Binding-site contacts:
Ligand atom C2 contacts residue CYS382 of chain 1.C at 3.3 Å (hydrophobic).
Ligand atom C2 contacts residue GLN492 of chain 1.C at 3.0 Å.
Ligand atom C2 contacts residue NAD1 of chain 1.W at 3.1 Å.
Ligand atom C4 contacts residue NAD1 of chain 1.W at 3.6 Å.
Ligand atom P contacts residue GLY438 of chain 1.C at 3.7 Å.
Ligand atom C1' contacts residue NAD1 of chain 1.W at 3.5 Å.
Ligand atom N9 contacts residue NAD1 of chain 1.W at 3.7 Å.
Ligand atom C3' contacts residue ASP415 of chain 1.C at 3.2 Å.
Ligand atom C5' contacts residue ASP415 of chain 1.C at 3.8 Å.
Ligand atom O3P contacts residue GLY438 of chain 1.C at 2.6 Å (h-bond).
Ligand atom C4' contacts residue ASP415 of chain 1.C at 3.3 Å.
Ligand atom O2' contacts residue ARG373 of chain 1.C at 3.1 Å (salt-bridge).
Ligand atom O2P contacts residue SER439 of chain 1.C at 2.9 Å (h-bond).
Ligand atom C3' contacts residue ARG373 of chain 1.C at 3.6 Å.
Ligand atom N1 contacts residue GLN492 of chain 1.C at 3.1 Å (h-bond).
Ligand atom O2P contacts residue GLY438 of chain 1.C at 3.4 Å.
Ligand atom C2' contacts residue NAD1 of chain 1.W at 3.8 Å.
Ligand atom N1 contacts residue GLY493 of chain 1.C at 3.4 Å.
Ligand atom O1P contacts residue GLY417 of chain 1.C at 3.4 Å (h-bond).
Ligand atom O5' contacts residue GLY416 of chain 1.C at 3.3 Å.
Ligand atom C2' contacts residue ASP415 of chain 1.C at 3.2 Å.
Ligand atom O3' contacts residue SER119 of chain 1.C at 2.8 Å (h-bond).
Ligand atom O5' contacts residue GLY379 of chain 1.C at 3.7 Å.
Ligand atom C3' contacts residue SER119 of chain 1.C at 3.5 Å.
Ligand atom P contacts residue SER380 of chain 1.C at 3.8 Å.
Ligand atom O1P contacts residue GLY416 of chain 1.C at 3.3 Å.
Ligand atom O1P contacts residue GLY379 of chain 1.C at 3.8 Å.
Ligand atom N3 contacts residue NAD1 of chain 1.W at 3.1 Å.
Ligand atom O3P contacts residue MET437 of chain 1.C at 3.6 Å.
Ligand atom N7 contacts residue MET121 of chain 1.C at 3.7 Å.
Ligand atom O2' contacts residue ASP415 of chain 1.C at 2.4 Å (salt-bridge).
Ligand atom C2' contacts residue ARG373 of chain 1.C at 3.3 Å.
Ligand atom C8 contacts residue MET121 of chain 1.C at 3.3 Å (hydrophobic).
Ligand atom O2' contacts residue NAD1 of chain 1.W at 3.1 Å (h-bond).
Ligand atom O5' contacts residue ASP415 of chain 1.C at 3.5 Å (salt-bridge).
Ligand atom O3' contacts residue ASP415 of chain 1.C at 2.4 Å (salt-bridge).
Ligand atom P contacts residue GLY416 of chain 1.C at 3.8 Å.
Ligand atom O1P contacts residue SER380 of chain 1.C at 3.0 Å (h-bond).
Ligand atom N3 contacts residue CYS382 of chain 1.C at 3.2 Å.
Ligand atom O3' contacts residue ARG373 of chain 1.C at 2.9 Å (salt-bridge).

Sequence of chain 1.C:
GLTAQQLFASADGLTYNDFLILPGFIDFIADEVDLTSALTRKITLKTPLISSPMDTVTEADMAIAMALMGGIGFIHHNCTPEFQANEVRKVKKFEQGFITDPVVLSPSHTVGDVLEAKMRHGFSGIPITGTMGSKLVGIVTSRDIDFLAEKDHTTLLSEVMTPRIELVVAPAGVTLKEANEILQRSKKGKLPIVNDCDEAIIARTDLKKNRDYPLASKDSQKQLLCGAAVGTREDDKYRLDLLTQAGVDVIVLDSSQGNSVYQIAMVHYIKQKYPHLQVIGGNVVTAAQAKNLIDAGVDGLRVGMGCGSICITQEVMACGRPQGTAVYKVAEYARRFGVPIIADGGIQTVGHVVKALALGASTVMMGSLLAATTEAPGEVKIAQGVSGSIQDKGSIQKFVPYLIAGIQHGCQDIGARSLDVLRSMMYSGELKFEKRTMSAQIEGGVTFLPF

This protein binds this small molecule.
Small molecule (SMILES): O=c1[nH]cnc2c1ncn2[C@@H]1O[C@H](COP(=O)(O)O)[C@@H](O)[C@H]1O